A small-molecule ligand and the protein it binds are described below.
Small molecule (SMILES): Nc1ncnc2c1ncn2[C@@H]1O[C@H](CO[P](=O)(O)O[P](=O)(O)CP(=O)(O)O)[C@@H](O)[C@H]1O

Binding-site contacts:
Ligand atom C4 contacts residue PHE515 of chain 1.A at 3.6 Å (hydrophobic).
Ligand atom O3' contacts residue ASP654 of chain 1.A at 3.1 Å (salt-bridge).
Ligand atom PG contacts residue ASP379 of chain 1.A at 2.9 Å.
Ligand atom O1B contacts residue ARG587 of chain 1.A at 2.5 Å (salt-bridge).
Ligand atom C3B contacts residue THR652 of chain 1.A at 3.6 Å.
Ligand atom O3G contacts residue ASP379 of chain 1.A at 2.4 Å (salt-bridge).
Ligand atom O2A contacts residue ARG517 of chain 1.A at 3.1 Å (salt-bridge).
Ligand atom O4' contacts residue PHE515 of chain 1.A at 3.5 Å.
Ligand atom N6 contacts residue GLU470 of chain 1.A at 3.2 Å (salt-bridge).
Ligand atom O5' contacts residue PHE515 of chain 1.A at 3.3 Å.
Ligand atom O2B contacts residue ASN733 of chain 1.A at 3.0 Å (h-bond).
Ligand atom O1G contacts residue THR652 of chain 1.A at 2.6 Å (h-bond).
Ligand atom O1G contacts residue ASP379 of chain 1.A at 2.8 Å (salt-bridge).
Ligand atom N1 contacts residue LYS542 of chain 1.A at 3.4 Å (salt-bridge).
Ligand atom C3' contacts residue ARG705 of chain 1.A at 3.5 Å.
Ligand atom N3 contacts residue GLY543 of chain 1.A at 3.5 Å.
Ligand atom N6 contacts residue GLU467 of chain 1.A at 2.8 Å (salt-bridge).
Ligand atom O3' contacts residue GLY653 of chain 1.A at 3.6 Å (h-bond).
Ligand atom O2G contacts residue ASP379 of chain 1.A at 3.1 Å (salt-bridge).
Ligand atom O1A contacts residue ASN733 of chain 1.A at 3.3 Å (h-bond).
Ligand atom O1A contacts residue GLY653 of chain 1.A at 3.6 Å.
Ligand atom O2A contacts residue PHE515 of chain 1.A at 3.4 Å.
Ligand atom O2G contacts residue GLY653 of chain 1.A at 3.1 Å (h-bond).
Ligand atom C3B contacts residue THR381 of chain 1.A at 3.6 Å.
Ligand atom O3G contacts residue THR381 of chain 1.A at 3.2 Å.
Ligand atom PG contacts residue MG1 of chain 1.C at 3.5 Å.
Ligand atom N7 contacts residue GLU467 of chain 1.A at 3.0 Å (salt-bridge).
Ligand atom C4' contacts residue ARG705 of chain 1.A at 3.4 Å.
Ligand atom O3' contacts residue ARG705 of chain 1.A at 2.4 Å (salt-bridge).
Ligand atom C8 contacts residue ARG587 of chain 1.A at 3.3 Å.
Ligand atom C3B contacts residue ARG587 of chain 1.A at 3.5 Å.
Ligand atom O2' contacts residue LEU589 of chain 1.A at 3.3 Å.
Ligand atom O3G contacts residue MG1 of chain 1.C at 2.2 Å.
Ligand atom C2 contacts residue LYS542 of chain 1.A at 3.2 Å.
Ligand atom O1G contacts residue THR381 of chain 1.A at 3.0 Å (h-bond).
Ligand atom PG contacts residue THR652 of chain 1.A at 3.5 Å.
Ligand atom C5' contacts residue GLY653 of chain 1.A at 3.2 Å.
Ligand atom O1G contacts residue LYS380 of chain 1.A at 3.2 Å (salt-bridge).
Ligand atom O2G contacts residue LYS711 of chain 1.A at 3.0 Å (salt-bridge).
Ligand atom O2G contacts residue ASN733 of chain 1.A at 3.2 Å (h-bond).

Sequence of chain 1.A:
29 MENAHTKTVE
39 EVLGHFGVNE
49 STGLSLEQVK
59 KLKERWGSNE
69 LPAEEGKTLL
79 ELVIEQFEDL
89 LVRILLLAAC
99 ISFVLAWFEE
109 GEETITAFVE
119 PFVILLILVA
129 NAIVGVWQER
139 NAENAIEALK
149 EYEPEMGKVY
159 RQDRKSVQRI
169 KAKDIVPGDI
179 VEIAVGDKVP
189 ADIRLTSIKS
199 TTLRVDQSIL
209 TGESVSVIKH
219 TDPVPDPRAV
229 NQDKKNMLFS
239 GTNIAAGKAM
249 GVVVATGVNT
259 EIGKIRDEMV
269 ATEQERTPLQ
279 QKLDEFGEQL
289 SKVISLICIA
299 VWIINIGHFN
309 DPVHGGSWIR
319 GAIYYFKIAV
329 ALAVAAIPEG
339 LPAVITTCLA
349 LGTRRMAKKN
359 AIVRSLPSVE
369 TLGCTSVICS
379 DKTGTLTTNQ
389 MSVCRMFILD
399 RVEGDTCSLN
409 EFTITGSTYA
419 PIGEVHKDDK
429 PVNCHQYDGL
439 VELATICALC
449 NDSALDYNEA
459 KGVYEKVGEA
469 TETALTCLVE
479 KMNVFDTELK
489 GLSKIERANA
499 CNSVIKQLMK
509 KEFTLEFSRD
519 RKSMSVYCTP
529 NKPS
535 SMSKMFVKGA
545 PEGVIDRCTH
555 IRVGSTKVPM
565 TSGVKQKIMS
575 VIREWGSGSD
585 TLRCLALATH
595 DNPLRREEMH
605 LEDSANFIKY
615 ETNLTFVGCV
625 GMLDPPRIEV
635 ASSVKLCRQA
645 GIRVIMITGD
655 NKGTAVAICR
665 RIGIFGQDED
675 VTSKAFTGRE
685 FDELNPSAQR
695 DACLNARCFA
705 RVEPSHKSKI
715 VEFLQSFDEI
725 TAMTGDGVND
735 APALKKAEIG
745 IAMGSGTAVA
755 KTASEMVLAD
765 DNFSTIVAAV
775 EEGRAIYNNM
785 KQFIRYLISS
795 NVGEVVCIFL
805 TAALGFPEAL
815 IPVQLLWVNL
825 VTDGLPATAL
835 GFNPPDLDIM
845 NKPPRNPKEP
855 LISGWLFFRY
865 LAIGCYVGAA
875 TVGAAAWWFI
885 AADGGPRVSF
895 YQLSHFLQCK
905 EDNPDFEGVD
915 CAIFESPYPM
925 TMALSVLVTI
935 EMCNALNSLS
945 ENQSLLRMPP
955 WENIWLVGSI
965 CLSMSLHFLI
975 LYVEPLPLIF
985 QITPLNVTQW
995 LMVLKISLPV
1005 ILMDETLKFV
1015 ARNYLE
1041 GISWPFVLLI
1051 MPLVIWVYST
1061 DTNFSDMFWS